This small molecule binds to this protein.
Small molecule (SMILES): N#C/C=C/c1cc(Br)cc(Oc2ccc(Cl)cc2OCCn2ccc(=O)[nH]c2=O)c1

Sequence of chain 1.A:
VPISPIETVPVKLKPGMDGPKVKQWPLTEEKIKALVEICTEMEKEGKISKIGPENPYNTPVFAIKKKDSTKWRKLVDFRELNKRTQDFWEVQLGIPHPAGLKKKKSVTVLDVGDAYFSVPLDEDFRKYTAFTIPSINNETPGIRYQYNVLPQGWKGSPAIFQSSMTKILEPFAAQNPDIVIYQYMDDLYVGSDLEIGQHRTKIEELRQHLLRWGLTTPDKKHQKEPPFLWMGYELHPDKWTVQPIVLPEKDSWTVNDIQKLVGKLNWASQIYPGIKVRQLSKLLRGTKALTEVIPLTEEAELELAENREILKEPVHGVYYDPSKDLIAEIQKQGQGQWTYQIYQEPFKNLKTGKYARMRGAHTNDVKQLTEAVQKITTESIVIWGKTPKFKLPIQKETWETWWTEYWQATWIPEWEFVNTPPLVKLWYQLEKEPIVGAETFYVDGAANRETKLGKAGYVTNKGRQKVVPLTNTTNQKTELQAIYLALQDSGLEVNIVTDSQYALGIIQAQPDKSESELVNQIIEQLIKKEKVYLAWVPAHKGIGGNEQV

Binding-site contacts:
Ligand atom C15 contacts residue VAL110 of chain 1.A at 3.5 Å (hydrophobic).
Ligand atom C17 contacts residue VAL110 of chain 1.A at 3.7 Å (hydrophobic).
Ligand atom N0S contacts residue TYR320 of chain 1.A at 3.7 Å.
Ligand atom C0Z contacts residue TYR320 of chain 1.A at 3.5 Å (hydrophobic).
Ligand atom C17 contacts residue TRP231 of chain 1.A at 3.8 Å (hydrophobic).
Ligand atom C05 contacts residue VAL108 of chain 1.A at 3.8 Å (hydrophobic).
Ligand atom O10 contacts residue PRO238 of chain 1.A at 3.1 Å (h-bond).
Ligand atom C0F contacts residue TYR190 of chain 1.A at 3.3 Å (hydrophobic).
Ligand atom C0Y contacts residue PHE229 of chain 1.A at 3.8 Å (hydrophobic).
Ligand atom C00 contacts residue LYS103 of chain 1.A at 3.8 Å.
Ligand atom C00 contacts residue LYS105 of chain 1.A at 3.8 Å.
Ligand atom C15 contacts residue TYR190 of chain 1.A at 3.7 Å (hydrophobic).
Ligand atom C03 contacts residue TYR190 of chain 1.A at 3.6 Å (hydrophobic).
Ligand atom O12 contacts residue PRO227 of chain 1.A at 3.8 Å.
Ligand atom O10 contacts residue LYS105 of chain 1.A at 2.9 Å (salt-bridge).
Ligand atom C0V contacts residue PRO238 of chain 1.A at 3.2 Å (hydrophobic).
Ligand atom C0M contacts residue TYR190 of chain 1.A at 3.7 Å (hydrophobic).
Ligand atom C0M contacts residue TRP231 of chain 1.A at 3.5 Å (hydrophobic).
Ligand atom CL1 contacts residue VAL181 of chain 1.A at 3.7 Å.
Ligand atom C0M contacts residue LEU236 of chain 1.A at 3.6 Å (hydrophobic).
Ligand atom C17 contacts residue TYR190 of chain 1.A at 3.6 Å (hydrophobic).
Ligand atom CL1 contacts residue LYS105 of chain 1.A at 3.5 Å.
Ligand atom C0O contacts residue LYS103 of chain 1.A at 3.0 Å.
Ligand atom C0G contacts residue TYR190 of chain 1.A at 3.7 Å (hydrophobic).
Ligand atom N0W contacts residue PRO238 of chain 1.A at 3.4 Å (h-bond).
Ligand atom N0W contacts residue VAL108 of chain 1.A at 3.5 Å.
Ligand atom O0A contacts residue VAL108 of chain 1.A at 3.3 Å.
Ligand atom C0X contacts residue VAL108 of chain 1.A at 3.8 Å (hydrophobic).
Ligand atom C0X contacts residue PHE229 of chain 1.A at 3.8 Å (hydrophobic).
Ligand atom O12 contacts residue PHE229 of chain 1.A at 3.1 Å.
Ligand atom C0D contacts residue LEU102 of chain 1.A at 3.7 Å (hydrophobic).
Ligand atom C0E contacts residue TYR190 of chain 1.A at 3.5 Å (hydrophobic).
Ligand atom C0G contacts residue LEU236 of chain 1.A at 3.6 Å (hydrophobic).
Ligand atom BR1 contacts residue PRO97 of chain 1.A at 3.6 Å.
Ligand atom BR1 contacts residue TRP231 of chain 1.A at 3.8 Å.
Ligand atom C0C contacts residue TYR190 of chain 1.A at 3.8 Å (hydrophobic).
Ligand atom C0V contacts residue VAL108 of chain 1.A at 3.6 Å (hydrophobic).
Ligand atom C0P contacts residue TYR320 of chain 1.A at 3.4 Å (hydrophobic).
Ligand atom O12 contacts residue PRO238 of chain 1.A at 3.7 Å.
Ligand atom C0X contacts residue PRO238 of chain 1.A at 3.6 Å (hydrophobic).